The small molecule below binds the protein below.
Small molecule (SMILES): CCC1=C(C)/C(=C/c2[nH]c(Cc3[nH]c(CC4=NC(=O)[C@H](C)[C@H]4CC)c(C)c3CCC(=O)O)c(CCC(=O)O)c2C)NC1=O

Sequence of chain 1.C:
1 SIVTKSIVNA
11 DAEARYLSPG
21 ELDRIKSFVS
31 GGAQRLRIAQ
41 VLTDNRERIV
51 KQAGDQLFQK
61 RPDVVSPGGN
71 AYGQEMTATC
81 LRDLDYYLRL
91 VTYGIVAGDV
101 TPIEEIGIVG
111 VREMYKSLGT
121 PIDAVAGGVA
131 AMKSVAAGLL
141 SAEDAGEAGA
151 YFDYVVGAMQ

Binding-site contacts:
Ligand atom CMB contacts residue TYR87 of chain 1.C at 3.6 Å (hydrophobic).
Ligand atom ND contacts residue ASP83 of chain 1.C at 2.9 Å (salt-bridge).
Ligand atom OC contacts residue VAL64 of chain 1.C at 3.5 Å.
Ligand atom OC contacts residue ALA71 of chain 1.C at 3.6 Å.
Ligand atom NA contacts residue ARG82 of chain 1.C at 3.3 Å (salt-bridge).
Ligand atom O2A contacts residue ARG82 of chain 1.C at 3.0 Å (salt-bridge).
Ligand atom C4A contacts residue ASP83 of chain 1.C at 3.6 Å.
Ligand atom O2D contacts residue TYR62 of chain 1.B at 2.7 Å (h-bond).
Ligand atom O1A contacts residue THR66 of chain 1.B at 2.6 Å (h-bond).
Ligand atom C1A contacts residue LEU118 of chain 1.C at 3.6 Å (hydrophobic).
Ligand atom OB contacts residue THR74 of chain 1.B at 2.8 Å (h-bond).
Ligand atom CHB contacts residue MET114 of chain 1.C at 3.6 Å (hydrophobic).
Ligand atom C4C contacts residue CYS80 of chain 1.C at 3.4 Å (hydrophobic).
Ligand atom CHB contacts residue ASP83 of chain 1.C at 3.4 Å.
Ligand atom C3D contacts residue THR79 of chain 1.C at 3.5 Å.
Ligand atom C3C contacts residue CYS80 of chain 1.C at 2.9 Å (hydrophobic).
Ligand atom CAD contacts residue TYR62 of chain 1.B at 3.1 Å (hydrophobic).
Ligand atom NC contacts residue ASN70 of chain 1.C at 2.9 Å (h-bond).
Ligand atom C2D contacts residue ASN70 of chain 1.C at 3.3 Å.
Ligand atom CMC contacts residue ALA124 of chain 1.C at 3.3 Å (hydrophobic).
Ligand atom OB contacts residue TYR73 of chain 1.B at 3.6 Å.
Ligand atom CAC contacts residue CYS80 of chain 1.C at 1.9 Å (hydrophobic).
Ligand atom OC contacts residue ASN70 of chain 1.C at 3.4 Å.
Ligand atom CBC contacts residue CYS80 of chain 1.C at 2.7 Å (hydrophobic).
Ligand atom CBA contacts residue TYR62 of chain 1.B at 3.7 Å (hydrophobic).
Ligand atom CMD contacts residue ASN70 of chain 1.C at 3.2 Å.
Ligand atom C3A contacts residue ARG82 of chain 1.C at 3.5 Å.
Ligand atom C4A contacts residue ARG82 of chain 1.C at 3.3 Å.
Ligand atom CAB contacts residue ILE106 of chain 1.C at 3.6 Å (hydrophobic).
Ligand atom O1A contacts residue TYR62 of chain 1.B at 2.9 Å (h-bond).
Ligand atom CGA contacts residue THR66 of chain 1.B at 3.5 Å.
Ligand atom CMB contacts residue TYR115 of chain 1.C at 3.6 Å (hydrophobic).
Ligand atom CMD contacts residue MET76 of chain 1.C at 3.4 Å (hydrophobic).
Ligand atom CHD contacts residue CYS80 of chain 1.C at 3.4 Å (hydrophobic).
Ligand atom CGD contacts residue TYR62 of chain 1.B at 3.6 Å (hydrophobic).
Ligand atom C4D contacts residue THR79 of chain 1.C at 3.5 Å.
Ligand atom C1A contacts residue ARG82 of chain 1.C at 3.3 Å.
Ligand atom C2C contacts residue CYS80 of chain 1.C at 3.3 Å (hydrophobic).
Ligand atom C2A contacts residue ARG82 of chain 1.C at 3.5 Å.
Ligand atom NA contacts residue ASP83 of chain 1.C at 2.9 Å (salt-bridge).

Sequence of chain 1.B:
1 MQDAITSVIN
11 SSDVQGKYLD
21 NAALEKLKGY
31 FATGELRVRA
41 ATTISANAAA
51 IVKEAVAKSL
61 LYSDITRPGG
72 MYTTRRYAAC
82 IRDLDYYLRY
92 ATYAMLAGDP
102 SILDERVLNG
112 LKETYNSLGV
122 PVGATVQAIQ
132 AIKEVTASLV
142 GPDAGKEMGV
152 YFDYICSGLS